Sequence of chain 2.C:
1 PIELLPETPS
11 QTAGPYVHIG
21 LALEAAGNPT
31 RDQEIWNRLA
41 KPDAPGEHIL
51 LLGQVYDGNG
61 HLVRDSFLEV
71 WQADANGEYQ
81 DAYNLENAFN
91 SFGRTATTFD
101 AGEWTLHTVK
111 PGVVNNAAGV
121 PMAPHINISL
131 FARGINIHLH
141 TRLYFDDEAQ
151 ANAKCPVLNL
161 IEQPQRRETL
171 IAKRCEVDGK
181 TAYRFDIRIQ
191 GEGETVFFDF

A protein and the small-molecule ligand that binds it are described below.
Small molecule (SMILES): O=C(O)c1cc[n+]([O-])c(O)c1

Binding-site contacts:
Ligand atom N1 contacts residue CYN1 of chain 2.P at 3.2 Å.
Ligand atom N1 contacts residue FE1 of chain 2.Q at 2.9 Å.
Ligand atom C3 contacts residue PRO15 of chain 2.C at 3.6 Å (hydrophobic).
Ligand atom C4 contacts residue ILE191 of chain 2.D at 3.9 Å (hydrophobic).
Ligand atom O3 contacts residue FE1 of chain 2.Q at 2.4 Å.
Ligand atom O4 contacts residue ARG157 of chain 2.D at 3.7 Å.
Ligand atom C2 contacts residue ARG157 of chain 2.D at 3.5 Å.
Ligand atom O3 contacts residue HIS160 of chain 2.D at 3.3 Å (h-bond).
Ligand atom O3 contacts residue CYN1 of chain 2.P at 3.0 Å.
Ligand atom O1 contacts residue ARG133 of chain 2.C at 3.8 Å.
Ligand atom C3 contacts residue CYN1 of chain 2.P at 3.9 Å.
Ligand atom C6 contacts residue CYN1 of chain 2.P at 4.0 Å.
Ligand atom C6 contacts residue TYR147 of chain 2.D at 3.5 Å (hydrophobic).
Ligand atom C2 contacts residue FE1 of chain 2.Q at 3.0 Å.
Ligand atom C5 contacts residue TRP149 of chain 2.D at 3.9 Å (hydrophobic).
Ligand atom C5 contacts residue PRO15 of chain 2.C at 3.6 Å (hydrophobic).
Ligand atom N1 contacts residue ARG157 of chain 2.D at 3.7 Å.
Ligand atom C4 contacts residue PRO15 of chain 2.C at 3.3 Å (hydrophobic).
Ligand atom C2 contacts residue CYN1 of chain 2.P at 3.1 Å.
Ligand atom O2 contacts residue PRO15 of chain 2.C at 4.0 Å.
Ligand atom O1 contacts residue ILE191 of chain 2.D at 3.7 Å.
Ligand atom C7 contacts residue TYR24 of chain 2.D at 3.6 Å (hydrophobic).
Ligand atom O1 contacts residue PRO15 of chain 2.C at 4.0 Å.
Ligand atom C3 contacts residue ILE191 of chain 2.D at 3.6 Å (hydrophobic).
Ligand atom O4 contacts residue CYN1 of chain 2.P at 3.1 Å.
Ligand atom O2 contacts residue TRP149 of chain 2.D at 3.4 Å.
Ligand atom C7 contacts residue TRP149 of chain 2.D at 3.8 Å (hydrophobic).
Ligand atom O4 contacts residue TYR147 of chain 2.D at 3.7 Å.
Ligand atom C7 contacts residue PRO15 of chain 2.C at 3.6 Å (hydrophobic).
Ligand atom O2 contacts residue ARG133 of chain 2.C at 3.8 Å.
Ligand atom O3 contacts residue GLN177 of chain 2.D at 3.9 Å.
Ligand atom C6 contacts residue ARG157 of chain 2.D at 4.0 Å.
Ligand atom C7 contacts residue ILE191 of chain 2.D at 4.0 Å (hydrophobic).
Ligand atom O4 contacts residue FE1 of chain 2.Q at 2.3 Å.
Ligand atom O3 contacts residue ARG157 of chain 2.D at 3.0 Å (salt-bridge).
Ligand atom O1 contacts residue TYR24 of chain 2.D at 2.5 Å (h-bond).
Ligand atom O4 contacts residue TYR108 of chain 2.D at 3.3 Å (h-bond).
Ligand atom O4 contacts residue HIS160 of chain 2.D at 3.3 Å (h-bond).
Ligand atom O3 contacts residue HIS162 of chain 2.D at 3.2 Å.
Ligand atom C3 contacts residue GLY14 of chain 2.C at 3.9 Å.

Sequence of chain 2.D:
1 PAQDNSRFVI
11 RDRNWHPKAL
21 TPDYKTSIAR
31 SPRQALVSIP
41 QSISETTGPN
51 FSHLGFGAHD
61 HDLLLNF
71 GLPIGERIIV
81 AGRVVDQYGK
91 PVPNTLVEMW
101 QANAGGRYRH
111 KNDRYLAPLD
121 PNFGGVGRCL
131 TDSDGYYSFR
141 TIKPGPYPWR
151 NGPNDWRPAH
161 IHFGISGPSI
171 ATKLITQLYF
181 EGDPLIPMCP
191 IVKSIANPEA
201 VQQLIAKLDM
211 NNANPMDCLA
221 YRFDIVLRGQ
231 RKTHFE